Sequence of chain 2.A:
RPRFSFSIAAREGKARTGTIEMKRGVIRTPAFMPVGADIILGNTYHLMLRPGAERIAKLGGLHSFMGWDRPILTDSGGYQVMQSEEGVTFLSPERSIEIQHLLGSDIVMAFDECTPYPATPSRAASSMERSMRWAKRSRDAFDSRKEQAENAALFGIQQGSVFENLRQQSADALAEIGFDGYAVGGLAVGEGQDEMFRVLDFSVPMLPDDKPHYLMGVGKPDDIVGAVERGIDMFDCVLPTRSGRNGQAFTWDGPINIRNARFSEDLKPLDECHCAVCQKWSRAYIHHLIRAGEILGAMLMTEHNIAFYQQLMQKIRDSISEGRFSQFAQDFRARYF

Binding-site contacts:
Ligand atom C3 contacts residue TYR106 of chain 2.A at 3.6 Å (hydrophobic).
Ligand atom N4 contacts residue GLY261 of chain 2.A at 3.6 Å.
Ligand atom O1 contacts residue GLN203 of chain 2.A at 3.0 Å (h-bond).
Ligand atom C42 contacts residue ASP102 of chain 2.A at 3.5 Å.
Ligand atom N5 contacts residue GLY261 of chain 2.A at 3.5 Å.
Ligand atom C8 contacts residue VAL282 of chain 2.A at 3.3 Å (hydrophobic).
Ligand atom C4 contacts residue ASP280 of chain 2.A at 3.6 Å.
Ligand atom C28 contacts residue MET260 of chain 2.A at 3.6 Å (hydrophobic).
Ligand atom N1 contacts residue MET260 of chain 2.A at 3.5 Å.
Ligand atom N4 contacts residue ALA232 of chain 2.A at 2.8 Å (h-bond).
Ligand atom C41 contacts residue ASP156 of chain 2.A at 3.6 Å.
Ligand atom C30 contacts residue CYS158 of chain 2.A at 3.5 Å (hydrophobic).
Ligand atom C42 contacts residue MET260 of chain 2.A at 3.6 Å (hydrophobic).
Ligand atom C3 contacts residue ASP102 of chain 2.A at 3.2 Å.
Ligand atom N7 contacts residue ASP156 of chain 2.A at 2.9 Å (salt-bridge).
Ligand atom C2 contacts residue TYR106 of chain 2.A at 3.5 Å (hydrophobic).
Ligand atom C27 contacts residue TYR106 of chain 2.A at 3.5 Å (hydrophobic).
Ligand atom C28 contacts residue GLY261 of chain 2.A at 3.6 Å.
Ligand atom N6 contacts residue ASP156 of chain 2.A at 2.7 Å (salt-bridge).
Ligand atom C26 contacts residue TYR106 of chain 2.A at 3.4 Å (hydrophobic).
Ligand atom O1 contacts residue GLY230 of chain 2.A at 2.7 Å (h-bond).
Ligand atom C1 contacts residue TYR106 of chain 2.A at 3.5 Å (hydrophobic).
Ligand atom N2 contacts residue ASP280 of chain 2.A at 2.7 Å (salt-bridge).
Ligand atom N3 contacts residue LEU231 of chain 2.A at 2.8 Å (h-bond).
Ligand atom N1 contacts residue ASP102 of chain 2.A at 2.9 Å (salt-bridge).
Ligand atom C42 contacts residue ASP156 of chain 2.A at 3.6 Å.
Ligand atom C29 contacts residue TYR106 of chain 2.A at 3.6 Å (hydrophobic).
Ligand atom C5 contacts residue ASP280 of chain 2.A at 3.6 Å.
Ligand atom C5 contacts residue ASP102 of chain 2.A at 3.6 Å.
Ligand atom C29 contacts residue ALA232 of chain 2.A at 3.5 Å (hydrophobic).
Ligand atom O1 contacts residue CYS158 of chain 2.A at 3.5 Å (h-bond).
Ligand atom C28 contacts residue TYR106 of chain 2.A at 3.6 Å (hydrophobic).
Ligand atom N1 contacts residue TYR106 of chain 2.A at 3.5 Å.
Ligand atom N3 contacts residue MET260 of chain 2.A at 3.5 Å (h-bond).
Ligand atom N7 contacts residue ASP102 of chain 2.A at 2.7 Å (salt-bridge).
Ligand atom N5 contacts residue TYR106 of chain 2.A at 3.5 Å.
Ligand atom N7 contacts residue ILE201 of chain 2.A at 3.6 Å.
Ligand atom O1 contacts residue ASP156 of chain 2.A at 3.6 Å (salt-bridge).
Ligand atom C29 contacts residue GLY261 of chain 2.A at 3.6 Å.
Ligand atom O1 contacts residue GLY229 of chain 2.A at 3.2 Å.

A protein and the small-molecule ligand that binds it are described below.
Small molecule (SMILES): CNc1nc2c(CCNCC3CCC(C#Cc4ccc(-c5ccccc5)cc4)CC3)c3nc(N)[nH]c(=O)c3cc2[nH]1